Sequence of chain 1.A:
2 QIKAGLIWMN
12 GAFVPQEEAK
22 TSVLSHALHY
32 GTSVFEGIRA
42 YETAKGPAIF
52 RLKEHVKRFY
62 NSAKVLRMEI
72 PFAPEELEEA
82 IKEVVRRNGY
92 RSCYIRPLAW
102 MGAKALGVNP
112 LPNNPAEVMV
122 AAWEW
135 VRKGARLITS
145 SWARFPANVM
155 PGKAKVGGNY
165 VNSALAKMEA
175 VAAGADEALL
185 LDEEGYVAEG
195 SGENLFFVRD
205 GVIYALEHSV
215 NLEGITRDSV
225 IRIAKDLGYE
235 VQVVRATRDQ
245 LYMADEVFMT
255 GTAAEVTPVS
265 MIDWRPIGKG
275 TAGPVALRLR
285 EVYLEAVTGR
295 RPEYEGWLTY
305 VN

A small-molecule ligand and the protein it binds are described below.
Small molecule (SMILES): NCC1(CC(=O)O)CCCCC1

Sequence of chain 2.C:
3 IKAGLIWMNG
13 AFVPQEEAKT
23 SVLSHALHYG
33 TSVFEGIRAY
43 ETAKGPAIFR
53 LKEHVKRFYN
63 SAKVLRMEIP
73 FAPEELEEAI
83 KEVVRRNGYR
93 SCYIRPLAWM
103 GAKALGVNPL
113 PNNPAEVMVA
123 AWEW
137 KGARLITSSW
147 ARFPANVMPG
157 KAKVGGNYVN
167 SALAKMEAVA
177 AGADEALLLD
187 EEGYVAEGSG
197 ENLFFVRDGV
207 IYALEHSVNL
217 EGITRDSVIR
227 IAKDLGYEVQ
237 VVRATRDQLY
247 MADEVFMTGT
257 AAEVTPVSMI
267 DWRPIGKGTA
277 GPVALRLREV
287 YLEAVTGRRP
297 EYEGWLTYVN

Binding-site contacts:
Ligand atom C contacts residue ALA258 of chain 2.C at 4.1 Å (hydrophobic).
Ligand atom C contacts residue GLY255 of chain 2.C at 4.0 Å.
Ligand atom C4R contacts residue PHE36 of chain 2.C at 4.5 Å (hydrophobic).
Ligand atom C2 contacts residue GLU197 of chain 2.C at 4.5 Å.
Ligand atom N1 contacts residue GLU197 of chain 2.C at 3.1 Å (salt-bridge).
Ligand atom OB contacts residue THR256 of chain 2.C at 3.2 Å (h-bond).
Ligand atom C4R contacts residue VAL109 of chain 1.A at 4.4 Å (hydrophobic).
Ligand atom OA contacts residue GLY196 of chain 2.C at 3.6 Å (h-bond).
Ligand atom OB contacts residue GLY255 of chain 2.C at 3.9 Å.
Ligand atom C contacts residue ALA257 of chain 2.C at 3.3 Å (hydrophobic).
Ligand atom C5R contacts residue VAL109 of chain 1.A at 4.0 Å (hydrophobic).
Ligand atom C3R contacts residue ARG97 of chain 2.C at 3.7 Å.
Ligand atom C3R contacts residue TYR31 of chain 1.A at 3.6 Å (hydrophobic).
Ligand atom N1 contacts residue GLY196 of chain 2.C at 3.6 Å (h-bond).
Ligand atom C1R contacts residue GLY196 of chain 2.C at 3.8 Å.
Ligand atom C5R contacts residue TYR164 of chain 2.C at 4.3 Å (hydrophobic).
Ligand atom C4R contacts residue TYR31 of chain 1.A at 3.7 Å (hydrophobic).
Ligand atom OA contacts residue THR256 of chain 2.C at 3.6 Å (h-bond).
Ligand atom OA contacts residue GLY255 of chain 2.C at 3.5 Å.
Ligand atom C4R contacts residue TYR164 of chain 2.C at 4.5 Å (hydrophobic).
Ligand atom OB contacts residue ALA258 of chain 2.C at 4.3 Å.
Ligand atom C6R contacts residue GLY196 of chain 2.C at 3.5 Å.
Ligand atom OB contacts residue ALA257 of chain 2.C at 2.6 Å (h-bond).
Ligand atom C2R contacts residue TYR95 of chain 2.C at 3.8 Å (hydrophobic).
Ligand atom C4R contacts residue ARG97 of chain 2.C at 4.3 Å.
Ligand atom C2 contacts residue ALA257 of chain 2.C at 4.4 Å (hydrophobic).
Ligand atom C3 contacts residue GLY196 of chain 2.C at 3.1 Å.
Ligand atom C contacts residue GLY196 of chain 2.C at 3.8 Å.
Ligand atom C2 contacts residue GLY196 of chain 2.C at 3.7 Å.
Ligand atom OA contacts residue ALA258 of chain 2.C at 3.2 Å (h-bond).
Ligand atom C2R contacts residue ARG97 of chain 2.C at 4.3 Å.
Ligand atom C5R contacts residue GLY196 of chain 2.C at 4.3 Å.
Ligand atom OA contacts residue ALA257 of chain 2.C at 3.3 Å (h-bond).
Ligand atom C3R contacts residue TYR95 of chain 2.C at 4.3 Å (hydrophobic).
Ligand atom C contacts residue THR256 of chain 2.C at 3.6 Å.